Binding-site contacts:
Ligand atom N1 contacts residue MET98 of chain 1.A at 3.7 Å.
Ligand atom C17 contacts residue LEU245 of chain 1.A at 3.6 Å (hydrophobic).
Ligand atom F3 contacts residue LEU245 of chain 1.A at 3.5 Å.
Ligand atom F3 contacts residue GLN224 of chain 1.A at 3.3 Å.
Ligand atom C1 contacts residue ALA237 of chain 1.A at 3.4 Å (hydrophobic).
Ligand atom O2 contacts residue ALA237 of chain 1.A at 3.2 Å (h-bond).
Ligand atom O1 contacts residue ALA237 of chain 1.A at 2.9 Å (h-bond).
Ligand atom F1 contacts residue GLN227 of chain 1.A at 3.6 Å.
Ligand atom F1 contacts residue GLN224 of chain 1.A at 3.4 Å.
Ligand atom O4 contacts residue MET98 of chain 1.A at 3.5 Å.
Ligand atom F1 contacts residue PHE246 of chain 1.A at 3.6 Å.
Ligand atom CL1 contacts residue MET98 of chain 1.A at 3.7 Å.
Ligand atom O1 contacts residue ALA236 of chain 1.A at 3.7 Å.
Ligand atom C18 contacts residue LEU245 of chain 1.A at 3.7 Å (hydrophobic).
Ligand atom O2 contacts residue PHE238 of chain 1.A at 2.8 Å (h-bond).
Ligand atom C20 contacts residue LEU93 of chain 1.A at 3.3 Å (hydrophobic).
Ligand atom CL1 contacts residue LEU64 of chain 1.A at 3.6 Å.
Ligand atom C20 contacts residue LYS94 of chain 1.A at 3.5 Å.
Ligand atom C22 contacts residue TYR242 of chain 1.A at 3.4 Å (hydrophobic).
Ligand atom CL1 contacts residue THR65 of chain 1.A at 3.6 Å.
Ligand atom C1 contacts residue PHE238 of chain 1.A at 3.6 Å (hydrophobic).
Ligand atom C5 contacts residue PHE246 of chain 1.A at 3.7 Å (hydrophobic).
Ligand atom O3 contacts residue LEU245 of chain 1.A at 3.5 Å.
Ligand atom F2 contacts residue GLN224 of chain 1.A at 3.2 Å.
Ligand atom O1 contacts residue PHE238 of chain 1.A at 3.7 Å.
Ligand atom O1 contacts residue GLN235 of chain 1.A at 3.6 Å.
Ligand atom F3 contacts residue PHE246 of chain 1.A at 3.7 Å.
Ligand atom C11 contacts residue THR65 of chain 1.A at 3.5 Å.
Ligand atom C19 contacts residue LEU93 of chain 1.A at 3.6 Å (hydrophobic).
Ligand atom O2 contacts residue ALA236 of chain 1.A at 3.6 Å.
Ligand atom C12 contacts residue TRP57 of chain 1.A at 3.6 Å (hydrophobic).
Ligand atom C14 contacts residue PHE246 of chain 1.A at 3.7 Å (hydrophobic).
Ligand atom O3 contacts residue PHE246 of chain 1.A at 3.6 Å.
Ligand atom C15 contacts residue GLN224 of chain 1.A at 3.7 Å.
Ligand atom C11 contacts residue ALA61 of chain 1.A at 3.7 Å (hydrophobic).
Ligand atom C16 contacts residue LEU245 of chain 1.A at 3.5 Å (hydrophobic).
Ligand atom O2 contacts residue TYR242 of chain 1.A at 3.5 Å.
Ligand atom O1 contacts residue GLN69 of chain 1.A at 2.8 Å (h-bond).
Ligand atom O4 contacts residue LEU245 of chain 1.A at 3.6 Å.
Ligand atom N1 contacts residue LEU223 of chain 1.A at 3.7 Å.

A small-molecule ligand and the protein it binds are described below.
Small molecule (SMILES): O=C(O)c1ccc(OCc2c(-c3c(Cl)cccc3C(F)(F)F)noc2-c2ccc[nH]2)cc1

Sequence of chain 1.A:
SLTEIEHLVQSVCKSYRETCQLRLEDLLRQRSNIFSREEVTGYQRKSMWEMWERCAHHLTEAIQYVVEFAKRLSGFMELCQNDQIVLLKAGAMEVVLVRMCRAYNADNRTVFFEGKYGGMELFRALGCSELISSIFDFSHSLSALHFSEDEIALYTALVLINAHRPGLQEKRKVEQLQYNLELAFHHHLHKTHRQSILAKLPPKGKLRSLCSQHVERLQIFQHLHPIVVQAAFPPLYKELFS